Binding-site contacts:
Ligand atom C3 contacts residue TRP432 of chain 2.D at 3.6 Å (hydrophobic).
Ligand atom C5 contacts residue GLN177 of chain 2.D at 3.9 Å.
Ligand atom O1P contacts residue SER439 of chain 2.D at 4.0 Å.
Ligand atom O2 contacts residue GLU385 of chain 2.D at 2.6 Å (salt-bridge).
Ligand atom C3 contacts residue GLU385 of chain 2.D at 3.6 Å.
Ligand atom O3 contacts residue GLN30 of chain 2.D at 2.7 Å (h-bond).
Ligand atom O2P contacts residue LYS446 of chain 2.D at 3.0 Å (salt-bridge).
Ligand atom O3 contacts residue TRP359 of chain 2.D at 4.0 Å.
Ligand atom C3 contacts residue GLN30 of chain 2.D at 3.7 Å.
Ligand atom O3P contacts residue TYR448 of chain 2.D at 3.7 Å.
Ligand atom O2P contacts residue TRP359 of chain 2.D at 3.7 Å.
Ligand atom C2 contacts residue GLN177 of chain 2.D at 3.8 Å.
Ligand atom O2P contacts residue TYR448 of chain 2.D at 2.8 Å (h-bond).
Ligand atom O1 contacts residue PHE184 of chain 2.D at 3.9 Å.
Ligand atom O6 contacts residue ASN306 of chain 2.D at 3.9 Å.
Ligand atom C2 contacts residue GLU385 of chain 2.D at 3.4 Å.
Ligand atom C5 contacts residue GLU385 of chain 2.D at 4.0 Å.
Ligand atom O3 contacts residue HIS131 of chain 2.D at 3.3 Å (h-bond).
Ligand atom O4 contacts residue GLN177 of chain 2.D at 3.9 Å.
Ligand atom C4 contacts residue GLN30 of chain 2.D at 3.7 Å.
Ligand atom C6 contacts residue GLN177 of chain 2.D at 3.4 Å.
Ligand atom C4 contacts residue TRP440 of chain 2.D at 4.0 Å (hydrophobic).
Ligand atom C1 contacts residue PHE184 of chain 2.D at 3.9 Å (hydrophobic).
Ligand atom O4 contacts residue GLN30 of chain 2.D at 3.1 Å (h-bond).
Ligand atom C4 contacts residue TRP432 of chain 2.D at 3.8 Å (hydrophobic).
Ligand atom O4 contacts residue TRP432 of chain 2.D at 2.9 Å (h-bond).
Ligand atom O6 contacts residue GLN177 of chain 2.D at 2.3 Å (h-bond).
Ligand atom O3P contacts residue SER439 of chain 2.D at 3.2 Å.
Ligand atom C3 contacts residue TRP440 of chain 2.D at 3.7 Å (hydrophobic).
Ligand atom O1P contacts residue ASN442 of chain 2.D at 2.9 Å (h-bond).
Ligand atom O2 contacts residue GLN177 of chain 2.D at 2.7 Å (h-bond).
Ligand atom C6 contacts residue TYR308 of chain 2.D at 3.6 Å (hydrophobic).
Ligand atom P contacts residue TYR448 of chain 2.D at 4.0 Å.
Ligand atom O3 contacts residue TRP440 of chain 2.D at 2.9 Å (h-bond).
Ligand atom C1 contacts residue GLU385 of chain 2.D at 3.3 Å.
Ligand atom O2 contacts residue PHE184 of chain 2.D at 3.8 Å.
Ligand atom C6 contacts residue TYR448 of chain 2.D at 3.3 Å (hydrophobic).
Ligand atom O6 contacts residue ALA233 of chain 2.D at 4.0 Å.
Ligand atom O6 contacts residue TYR308 of chain 2.D at 3.5 Å.
Ligand atom O3 contacts residue TRP432 of chain 2.D at 3.7 Å.

Sequence of chain 2.D:
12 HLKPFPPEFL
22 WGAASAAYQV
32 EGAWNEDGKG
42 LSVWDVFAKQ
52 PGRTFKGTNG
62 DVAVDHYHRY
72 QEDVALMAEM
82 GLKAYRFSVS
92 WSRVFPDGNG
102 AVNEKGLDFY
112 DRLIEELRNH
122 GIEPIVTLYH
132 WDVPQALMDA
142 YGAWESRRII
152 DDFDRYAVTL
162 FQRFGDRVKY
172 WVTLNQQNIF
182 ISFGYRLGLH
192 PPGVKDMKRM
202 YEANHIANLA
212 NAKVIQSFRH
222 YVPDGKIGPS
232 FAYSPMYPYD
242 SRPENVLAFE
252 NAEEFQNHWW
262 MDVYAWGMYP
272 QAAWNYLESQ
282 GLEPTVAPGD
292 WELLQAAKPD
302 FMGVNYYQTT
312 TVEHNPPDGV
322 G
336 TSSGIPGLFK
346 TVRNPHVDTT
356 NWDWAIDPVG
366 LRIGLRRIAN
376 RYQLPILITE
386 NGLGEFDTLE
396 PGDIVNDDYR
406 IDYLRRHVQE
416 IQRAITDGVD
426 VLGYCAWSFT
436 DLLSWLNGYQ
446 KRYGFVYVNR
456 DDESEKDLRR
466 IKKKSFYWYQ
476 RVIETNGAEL

The protein below binds the small molecule below.
Small molecule (SMILES): O=P(O)(O)OC[C@H]1O[C@@H](O[C@H]2[C@H](O)[C@@H](O)[C@H](O)O[C@@H]2CO)[C@H](O)[C@@H](O)[C@@H]1O